Binding-site contacts:
Ligand atom O5 contacts residue GLU231 of chain 3.A at 4.3 Å.
Ligand atom O5 contacts residue TYR234 of chain 3.A at 3.3 Å.
Ligand atom O5 contacts residue ASN230 of chain 3.A at 2.4 Å (h-bond).
Ligand atom C7 contacts residue ASN230 of chain 3.A at 3.5 Å.
Ligand atom C8 contacts residue LEU227 of chain 3.A at 4.0 Å (hydrophobic).
Ligand atom C5 contacts residue ASN230 of chain 3.A at 3.7 Å.
Ligand atom O7 contacts residue ASN230 of chain 3.A at 3.8 Å.
Ligand atom C2 contacts residue ASN230 of chain 3.A at 2.5 Å.
Ligand atom C1 contacts residue ASN230 of chain 3.A at 1.4 Å.
Ligand atom C7 contacts residue LEU227 of chain 3.A at 4.1 Å (hydrophobic).
Ligand atom O7 contacts residue LEU227 of chain 3.A at 3.6 Å.
Ligand atom C8 contacts residue THR190 of chain 3.A at 3.6 Å.
Ligand atom C6 contacts residue TYR234 of chain 3.A at 3.6 Å (hydrophobic).
Ligand atom C1 contacts residue TYR234 of chain 3.A at 3.6 Å (hydrophobic).
Ligand atom C3 contacts residue ASN230 of chain 3.A at 3.8 Å.
Ligand atom C4 contacts residue ASN230 of chain 3.A at 4.2 Å.
Ligand atom C5 contacts residue TYR234 of chain 3.A at 3.5 Å (hydrophobic).
Ligand atom N2 contacts residue ASN230 of chain 3.A at 2.9 Å (h-bond).

Sequence of chain 3.A:
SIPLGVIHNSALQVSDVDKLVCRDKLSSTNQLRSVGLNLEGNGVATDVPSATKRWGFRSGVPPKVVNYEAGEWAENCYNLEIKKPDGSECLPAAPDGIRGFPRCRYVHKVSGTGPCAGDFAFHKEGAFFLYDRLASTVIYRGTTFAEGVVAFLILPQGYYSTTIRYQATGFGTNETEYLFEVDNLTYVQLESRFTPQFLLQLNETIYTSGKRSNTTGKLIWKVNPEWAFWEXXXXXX

The protein below binds the small molecule below.
Small molecule (SMILES): CC(=O)N[C@@H]1[C@@H](O)[C@H](O)[C@@H](CO)O[C@H]1O